A small-molecule ligand and the protein it binds are described below.
Small molecule (SMILES): COC[C@@H](C)N

Sequence of chain 1.A:
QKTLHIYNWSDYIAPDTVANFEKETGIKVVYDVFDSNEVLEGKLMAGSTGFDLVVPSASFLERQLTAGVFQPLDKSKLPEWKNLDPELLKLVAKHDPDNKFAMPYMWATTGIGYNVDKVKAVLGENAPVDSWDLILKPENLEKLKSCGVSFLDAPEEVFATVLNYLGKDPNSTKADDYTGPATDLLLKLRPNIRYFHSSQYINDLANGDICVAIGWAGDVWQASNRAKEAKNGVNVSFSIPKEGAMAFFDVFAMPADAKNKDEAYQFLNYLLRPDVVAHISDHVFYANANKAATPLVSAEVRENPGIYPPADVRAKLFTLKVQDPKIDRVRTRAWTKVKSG

Binding-site contacts:
Ligand atom C09 contacts residue VAL35 of chain 1.A at 4.2 Å (hydrophobic).
Ligand atom C09 contacts residue SER12 of chain 1.A at 4.0 Å.
Ligand atom C15 contacts residue ASP37 of chain 1.A at 3.6 Å.
Ligand atom C15 contacts residue SER12 of chain 1.A at 4.4 Å.
Ligand atom C15 contacts residue PHE36 of chain 1.A at 3.7 Å (hydrophobic).
Ligand atom C07 contacts residue SER12 of chain 1.A at 4.3 Å.
Ligand atom C07 contacts residue SER201 of chain 1.A at 4.1 Å.
Ligand atom C15 contacts residue VAL35 of chain 1.A at 4.1 Å (hydrophobic).
Ligand atom O02 contacts residue SER201 of chain 1.A at 3.7 Å.